The protein below binds the small molecule below.
Small molecule (SMILES): CC(C)[C@H](NC(=O)[C@@H]1CCCN1C(=O)[C@H](CC(N)=O)NC(=O)[C@@H](N)Cc1ccccc1)C(=O)N[C@@H](Cc1ccc(O)cc1)C(=O)N1CCC[C@H]1C(=O)N[C@H](C=O)Cc1ccc(O)cc1

Sequence of chain 2.W:
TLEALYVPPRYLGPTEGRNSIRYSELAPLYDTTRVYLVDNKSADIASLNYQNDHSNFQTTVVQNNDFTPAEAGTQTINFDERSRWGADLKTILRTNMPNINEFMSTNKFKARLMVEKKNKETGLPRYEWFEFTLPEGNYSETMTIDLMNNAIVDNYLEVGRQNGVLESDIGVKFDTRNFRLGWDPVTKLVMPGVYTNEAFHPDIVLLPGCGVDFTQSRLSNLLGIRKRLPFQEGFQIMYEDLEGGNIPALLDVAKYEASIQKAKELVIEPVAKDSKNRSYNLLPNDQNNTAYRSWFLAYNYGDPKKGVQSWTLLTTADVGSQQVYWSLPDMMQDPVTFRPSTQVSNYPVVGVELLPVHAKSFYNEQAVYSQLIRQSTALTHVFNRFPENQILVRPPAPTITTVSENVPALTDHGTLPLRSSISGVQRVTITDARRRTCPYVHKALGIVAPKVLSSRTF

Sequence of chain 43.W:
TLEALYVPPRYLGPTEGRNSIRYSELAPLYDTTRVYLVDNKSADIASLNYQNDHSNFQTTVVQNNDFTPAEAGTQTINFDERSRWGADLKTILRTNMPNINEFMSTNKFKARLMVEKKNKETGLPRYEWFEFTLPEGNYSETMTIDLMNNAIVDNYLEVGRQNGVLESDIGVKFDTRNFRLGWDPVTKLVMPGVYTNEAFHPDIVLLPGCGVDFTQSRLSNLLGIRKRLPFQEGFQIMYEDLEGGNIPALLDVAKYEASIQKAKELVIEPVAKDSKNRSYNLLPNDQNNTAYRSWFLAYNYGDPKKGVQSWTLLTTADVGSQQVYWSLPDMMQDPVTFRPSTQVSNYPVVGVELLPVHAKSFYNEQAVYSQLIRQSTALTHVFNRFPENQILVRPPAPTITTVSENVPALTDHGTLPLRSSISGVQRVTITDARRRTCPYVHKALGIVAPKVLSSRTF

Binding-site contacts:
Ligand atom CE1 contacts residue VAL432 of chain 43.W at 3.8 Å (hydrophobic).
Ligand atom CE2 contacts residue MET223 of chain 2.W at 3.5 Å (hydrophobic).
Ligand atom CG1 contacts residue ARG435 of chain 43.W at 3.8 Å.
Ligand atom CE1 contacts residue HIS431 of chain 43.W at 3.0 Å.
Ligand atom CG contacts residue GLU289 of chain 2.W at 3.6 Å.
Ligand atom C contacts residue ARG193 of chain 43.W at 3.3 Å.
Ligand atom OH contacts residue MET223 of chain 2.W at 2.2 Å (h-bond).
Ligand atom OH contacts residue HIS431 of chain 43.W at 2.9 Å (h-bond).
Ligand atom CG1 contacts residue PHE436 of chain 43.W at 3.4 Å (hydrophobic).
Ligand atom CZ contacts residue ARG193 of chain 43.W at 3.1 Å.
Ligand atom CZ contacts residue THR219 of chain 2.W at 3.2 Å.
Ligand atom O contacts residue ARG193 of chain 43.W at 2.8 Å (salt-bridge).
Ligand atom CE1 contacts residue ARG193 of chain 43.W at 3.1 Å.
Ligand atom CE2 contacts residue ARG193 of chain 43.W at 3.8 Å.
Ligand atom N contacts residue ARG193 of chain 43.W at 3.8 Å.
Ligand atom CB contacts residue ARG435 of chain 43.W at 3.7 Å.
Ligand atom CG contacts residue TYR288 of chain 2.W at 3.4 Å (hydrophobic).
Ligand atom CE1 contacts residue MET223 of chain 2.W at 3.3 Å (hydrophobic).
Ligand atom CD contacts residue HIS431 of chain 43.W at 3.8 Å.
Ligand atom ND2 contacts residue GLU199 of chain 43.W at 2.9 Å (salt-bridge).
Ligand atom CG2 contacts residue TYR188 of chain 43.W at 3.9 Å (hydrophobic).
Ligand atom CZ contacts residue HIS431 of chain 43.W at 3.4 Å.
Ligand atom CG contacts residue GLU199 of chain 43.W at 3.6 Å.
Ligand atom CZ contacts residue MET223 of chain 2.W at 2.9 Å (hydrophobic).
Ligand atom OH contacts residue THR430 of chain 43.W at 3.4 Å.
Ligand atom CG2 contacts residue LEU189 of chain 43.W at 2.8 Å (hydrophobic).
Ligand atom CD1 contacts residue GLU289 of chain 2.W at 3.0 Å.
Ligand atom CB contacts residue GLU289 of chain 2.W at 3.8 Å.
Ligand atom OD1 contacts residue GLU199 of chain 43.W at 3.4 Å (salt-bridge).
Ligand atom ND2 contacts residue TYR188 of chain 43.W at 3.5 Å (h-bond).
Ligand atom CG contacts residue HIS431 of chain 43.W at 3.8 Å.
Ligand atom CD1 contacts residue ARG193 of chain 43.W at 3.7 Å.
Ligand atom CE1 contacts residue THR219 of chain 2.W at 3.9 Å.
Ligand atom O contacts residue ARG435 of chain 43.W at 3.5 Å (salt-bridge).
Ligand atom CE1 contacts residue GLU289 of chain 2.W at 3.6 Å.
Ligand atom CD2 contacts residue MET223 of chain 2.W at 3.7 Å (hydrophobic).
Ligand atom CB contacts residue LEU189 of chain 43.W at 3.8 Å (hydrophobic).
Ligand atom CA contacts residue ARG193 of chain 43.W at 3.8 Å.
Ligand atom CD1 contacts residue HIS431 of chain 43.W at 3.3 Å.
Ligand atom OH contacts residue LEU283 of chain 2.W at 3.8 Å.